The small molecule below binds the protein below.
Small molecule (SMILES): CCC(CC)O[C@@H]1C=C(C(=O)O)C[C@H](N)[C@H]1NC(C)=O

Binding-site contacts:
Ligand atom C1 contacts residue ARG290 of chain 2.B at 3.5 Å.
Ligand atom O1A contacts residue TYR325 of chain 2.B at 3.3 Å (h-bond).
Ligand atom C10 contacts residue ARG71 of chain 2.B at 3.9 Å.
Ligand atom C4 contacts residue GLU38 of chain 2.B at 3.6 Å.
Ligand atom C6 contacts residue TYR325 of chain 2.B at 3.8 Å (hydrophobic).
Ligand atom C81 contacts residue ARG143 of chain 2.B at 3.5 Å.
Ligand atom C81 contacts residue ALA165 of chain 2.B at 3.8 Å (hydrophobic).
Ligand atom C5 contacts residue TYR325 of chain 2.B at 4.3 Å (hydrophobic).
Ligand atom C3 contacts residue ARG37 of chain 2.B at 3.8 Å.
Ligand atom C6 contacts residue GLU196 of chain 2.B at 3.9 Å.
Ligand atom C3 contacts residue GLU38 of chain 2.B at 3.6 Å.
Ligand atom C2 contacts residue TYR325 of chain 2.B at 3.0 Å (hydrophobic).
Ligand atom C9 contacts residue GLU196 of chain 2.B at 3.8 Å.
Ligand atom N4 contacts residue GLU38 of chain 2.B at 2.8 Å (salt-bridge).
Ligand atom C11 contacts residue TRP97 of chain 2.B at 4.0 Å (hydrophobic).
Ligand atom C9 contacts residue ARG211 of chain 2.B at 4.2 Å.
Ligand atom O10 contacts residue ARG71 of chain 2.B at 2.8 Å (salt-bridge).
Ligand atom O1B contacts residue ARG37 of chain 2.B at 2.9 Å (salt-bridge).
Ligand atom C4 contacts residue GLU196 of chain 2.B at 4.2 Å.
Ligand atom C4 contacts residue TYR325 of chain 2.B at 3.6 Å (hydrophobic).
Ligand atom C1 contacts residue TYR325 of chain 2.B at 3.0 Å (hydrophobic).
Ligand atom O1A contacts residue ARG290 of chain 2.B at 2.7 Å (salt-bridge).
Ligand atom C11 contacts residue ARG143 of chain 2.B at 4.0 Å.
Ligand atom O1B contacts residue ARG290 of chain 2.B at 2.8 Å (salt-bridge).
Ligand atom C7 contacts residue ARG211 of chain 2.B at 4.3 Å.
Ligand atom C8 contacts residue ARG143 of chain 2.B at 4.1 Å.
Ligand atom C1 contacts residue ARG211 of chain 2.B at 3.9 Å.
Ligand atom C91 contacts residue ASN213 of chain 2.B at 3.6 Å.
Ligand atom C91 contacts residue ARG211 of chain 2.B at 3.7 Å.
Ligand atom O1B contacts residue TYR325 of chain 2.B at 3.3 Å (h-bond).
Ligand atom O1A contacts residue ARG211 of chain 2.B at 3.1 Å (salt-bridge).
Ligand atom C11 contacts residue ARG71 of chain 2.B at 4.2 Å.
Ligand atom C1 contacts residue ARG37 of chain 2.B at 4.0 Å.
Ligand atom C7 contacts residue TYR325 of chain 2.B at 3.6 Å (hydrophobic).
Ligand atom C9 contacts residue GLU195 of chain 2.B at 3.8 Å.
Ligand atom C82 contacts residue ARG143 of chain 2.B at 3.7 Å.
Ligand atom C11 contacts residue ILE141 of chain 2.B at 4.0 Å (hydrophobic).
Ligand atom C82 contacts residue ILE141 of chain 2.B at 4.0 Å (hydrophobic).
Ligand atom C3 contacts residue TYR325 of chain 2.B at 3.5 Å (hydrophobic).
Ligand atom C91 contacts residue GLU195 of chain 2.B at 3.6 Å.

Sequence of chain 2.B:
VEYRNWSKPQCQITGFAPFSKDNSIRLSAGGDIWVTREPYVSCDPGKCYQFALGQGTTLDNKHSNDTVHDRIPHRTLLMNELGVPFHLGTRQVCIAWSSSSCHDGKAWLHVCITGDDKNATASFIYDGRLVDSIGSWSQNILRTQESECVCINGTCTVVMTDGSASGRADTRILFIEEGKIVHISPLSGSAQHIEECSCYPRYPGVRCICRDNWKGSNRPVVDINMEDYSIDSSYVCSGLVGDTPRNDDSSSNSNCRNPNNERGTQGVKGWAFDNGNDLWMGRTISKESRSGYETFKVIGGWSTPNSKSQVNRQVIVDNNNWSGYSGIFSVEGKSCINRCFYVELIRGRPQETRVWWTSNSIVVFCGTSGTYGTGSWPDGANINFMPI